Binding-site contacts:
Ligand atom C6 contacts residue THR46 of chain 1.F at 3.7 Å.
Ligand atom O4 contacts residue PRO57 of chain 1.F at 4.0 Å.
Ligand atom O10 contacts residue ASP54 of chain 1.F at 3.8 Å.
Ligand atom N5 contacts residue ALA55 of chain 1.F at 3.4 Å (h-bond).
Ligand atom O9 contacts residue ARG110 of chain 1.J at 2.7 Å (salt-bridge).
Ligand atom N5 contacts residue THR46 of chain 1.F at 3.2 Å (h-bond).
Ligand atom O10 contacts residue SER48 of chain 1.F at 3.4 Å.
Ligand atom C11 contacts residue SER48 of chain 1.F at 3.7 Å.
Ligand atom C4 contacts residue ALA55 of chain 1.F at 3.6 Å (hydrophobic).
Ligand atom C5 contacts residue THR46 of chain 1.F at 3.9 Å.
Ligand atom O9 contacts residue THR46 of chain 1.F at 3.5 Å.
Ligand atom O10 contacts residue ALA55 of chain 1.F at 2.9 Å (h-bond).
Ligand atom C10 contacts residue THR46 of chain 1.F at 4.1 Å.
Ligand atom C10 contacts residue ALA55 of chain 1.F at 3.1 Å (hydrophobic).
Ligand atom C5 contacts residue ALA55 of chain 1.F at 4.0 Å (hydrophobic).
Ligand atom C8 contacts residue SER53 of chain 1.F at 3.2 Å.
Ligand atom O9 contacts residue VAL47 of chain 1.F at 3.0 Å (h-bond).
Ligand atom O10 contacts residue SER53 of chain 1.F at 3.7 Å.
Ligand atom C11 contacts residue HIS105 of chain 1.J at 3.9 Å.
Ligand atom C8 contacts residue VAL47 of chain 1.F at 3.8 Å (hydrophobic).
Ligand atom C11 contacts residue THR46 of chain 1.F at 3.6 Å.
Ligand atom C7 contacts residue THR46 of chain 1.F at 3.9 Å.
Ligand atom N2 contacts residue SER53 of chain 1.F at 3.8 Å.
Ligand atom O4 contacts residue ALA55 of chain 1.F at 2.7 Å (h-bond).
Ligand atom C7 contacts residue SER53 of chain 1.F at 4.0 Å.
Ligand atom C7 contacts residue VAL47 of chain 1.F at 3.4 Å (hydrophobic).
Ligand atom O7 contacts residue SER48 of chain 1.F at 3.9 Å.
Ligand atom O1 contacts residue SER53 of chain 1.F at 3.0 Å.
Ligand atom C11 contacts residue ASP54 of chain 1.F at 3.6 Å.
Ligand atom O1A contacts residue THR46 of chain 1.F at 3.8 Å.
Ligand atom C8 contacts residue THR46 of chain 1.F at 4.1 Å.
Ligand atom C8 contacts residue ALA55 of chain 1.F at 3.5 Å (hydrophobic).
Ligand atom C4 contacts residue PRO57 of chain 1.F at 3.9 Å (hydrophobic).
Ligand atom C9 contacts residue VAL47 of chain 1.F at 3.1 Å (hydrophobic).
Ligand atom O7 contacts residue VAL47 of chain 1.F at 3.4 Å (h-bond).
Ligand atom C10 contacts residue SER48 of chain 1.F at 3.9 Å.
Ligand atom C11 contacts residue PRO56 of chain 1.F at 3.9 Å (hydrophobic).
Ligand atom C9 contacts residue ARG110 of chain 1.J at 3.5 Å.
Ligand atom C11 contacts residue ALA55 of chain 1.F at 3.5 Å (hydrophobic).
Ligand atom O8 contacts residue THR46 of chain 1.F at 3.5 Å.

Sequence of chain 1.J:
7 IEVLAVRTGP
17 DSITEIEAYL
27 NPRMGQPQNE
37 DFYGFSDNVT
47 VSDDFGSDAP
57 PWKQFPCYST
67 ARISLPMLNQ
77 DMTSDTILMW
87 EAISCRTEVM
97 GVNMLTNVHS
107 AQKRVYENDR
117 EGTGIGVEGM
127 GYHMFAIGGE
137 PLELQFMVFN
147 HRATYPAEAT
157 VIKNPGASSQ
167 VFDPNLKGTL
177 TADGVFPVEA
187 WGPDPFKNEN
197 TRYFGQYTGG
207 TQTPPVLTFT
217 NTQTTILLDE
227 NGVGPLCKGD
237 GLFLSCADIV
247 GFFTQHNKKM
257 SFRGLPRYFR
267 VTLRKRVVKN

Sequence of chain 1.F:
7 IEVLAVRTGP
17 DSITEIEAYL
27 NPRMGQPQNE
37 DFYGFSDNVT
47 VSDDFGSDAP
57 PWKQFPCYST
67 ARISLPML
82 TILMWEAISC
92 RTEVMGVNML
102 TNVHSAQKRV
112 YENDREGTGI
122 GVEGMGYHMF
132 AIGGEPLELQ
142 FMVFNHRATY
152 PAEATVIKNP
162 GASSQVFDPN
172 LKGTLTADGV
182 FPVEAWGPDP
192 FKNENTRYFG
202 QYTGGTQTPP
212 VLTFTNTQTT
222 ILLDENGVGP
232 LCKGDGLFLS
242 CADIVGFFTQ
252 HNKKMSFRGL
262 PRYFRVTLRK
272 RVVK

The protein below binds the small molecule below.
Small molecule (SMILES): CC(=O)N[C@@H]1[C@@H](O)[C@H](O[C@@H]2O[C@H](CO[C@]3(C(=O)O)C[C@H](O)[C@@H](NC(C)=O)[C@H]([C@H](O)[C@H](O)CO)O3)[C@H](O)[C@H](O)[C@H]2O)[C@@H](CO)O[C@H]1O